Binding-site contacts:
Ligand atom C3 contacts residue ASN676 of chain 1.C at 3.9 Å.
Ligand atom C7 contacts residue ASN676 of chain 1.C at 3.3 Å.
Ligand atom O5 contacts residue ASN676 of chain 1.C at 2.4 Å (h-bond).
Ligand atom C7 contacts residue HIS674 of chain 1.C at 4.5 Å.
Ligand atom C5 contacts residue ASN676 of chain 1.C at 3.8 Å.
Ligand atom C8 contacts residue ASN676 of chain 1.C at 3.7 Å.
Ligand atom C8 contacts residue VAL675 of chain 1.C at 4.1 Å (hydrophobic).
Ligand atom O7 contacts residue ASN676 of chain 1.C at 3.3 Å (h-bond).
Ligand atom C8 contacts residue HIS674 of chain 1.C at 3.0 Å.
Ligand atom C2 contacts residue ASN676 of chain 1.C at 2.5 Å.
Ligand atom N2 contacts residue ASN676 of chain 1.C at 3.0 Å (h-bond).
Ligand atom C1 contacts residue ASN676 of chain 1.C at 1.5 Å.
Ligand atom C4 contacts residue ASN676 of chain 1.C at 4.3 Å.

This small molecule binds to this protein.
Small molecule (SMILES): CC(=O)N[C@@H]1[C@@H](O)[C@H](O)[C@@H](CO)O[C@H]1O

Sequence of chain 1.C:
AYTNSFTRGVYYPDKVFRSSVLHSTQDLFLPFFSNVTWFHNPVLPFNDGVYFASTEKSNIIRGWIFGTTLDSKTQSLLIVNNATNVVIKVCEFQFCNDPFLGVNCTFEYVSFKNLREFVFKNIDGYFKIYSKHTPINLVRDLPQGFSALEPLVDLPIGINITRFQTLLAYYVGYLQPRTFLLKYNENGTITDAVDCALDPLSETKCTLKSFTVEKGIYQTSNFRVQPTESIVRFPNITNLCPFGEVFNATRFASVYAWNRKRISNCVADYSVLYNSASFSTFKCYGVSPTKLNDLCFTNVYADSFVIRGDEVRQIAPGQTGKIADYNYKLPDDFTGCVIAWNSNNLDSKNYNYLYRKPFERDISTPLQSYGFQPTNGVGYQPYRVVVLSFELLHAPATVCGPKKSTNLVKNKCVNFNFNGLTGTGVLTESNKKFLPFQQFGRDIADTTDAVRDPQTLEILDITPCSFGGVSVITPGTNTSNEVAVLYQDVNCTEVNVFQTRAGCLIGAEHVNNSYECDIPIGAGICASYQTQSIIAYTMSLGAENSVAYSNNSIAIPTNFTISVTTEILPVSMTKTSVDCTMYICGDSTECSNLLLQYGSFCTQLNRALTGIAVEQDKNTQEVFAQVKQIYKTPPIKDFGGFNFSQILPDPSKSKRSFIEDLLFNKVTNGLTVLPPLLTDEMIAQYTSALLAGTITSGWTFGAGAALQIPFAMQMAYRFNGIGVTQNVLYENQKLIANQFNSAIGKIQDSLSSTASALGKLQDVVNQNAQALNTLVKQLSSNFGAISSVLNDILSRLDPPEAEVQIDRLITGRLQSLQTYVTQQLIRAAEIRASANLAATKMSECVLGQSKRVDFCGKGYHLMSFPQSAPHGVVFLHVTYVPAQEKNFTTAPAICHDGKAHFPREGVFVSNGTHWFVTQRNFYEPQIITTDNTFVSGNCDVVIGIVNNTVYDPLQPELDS